Sequence of chain 43.B:
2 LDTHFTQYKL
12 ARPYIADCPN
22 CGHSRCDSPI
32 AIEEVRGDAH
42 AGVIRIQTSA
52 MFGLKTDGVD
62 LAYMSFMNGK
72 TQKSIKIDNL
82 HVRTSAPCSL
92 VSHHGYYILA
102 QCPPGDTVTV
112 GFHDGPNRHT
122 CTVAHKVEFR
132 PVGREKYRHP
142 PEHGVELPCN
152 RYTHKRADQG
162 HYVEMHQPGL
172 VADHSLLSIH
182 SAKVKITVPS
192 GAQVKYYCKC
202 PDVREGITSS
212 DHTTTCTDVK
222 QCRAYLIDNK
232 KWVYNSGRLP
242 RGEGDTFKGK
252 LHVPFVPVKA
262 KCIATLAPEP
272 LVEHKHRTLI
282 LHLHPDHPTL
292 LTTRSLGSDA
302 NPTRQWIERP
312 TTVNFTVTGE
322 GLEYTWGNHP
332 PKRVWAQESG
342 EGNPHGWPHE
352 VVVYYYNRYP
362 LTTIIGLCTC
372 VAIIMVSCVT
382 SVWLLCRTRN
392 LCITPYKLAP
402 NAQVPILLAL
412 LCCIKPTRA

The small molecule below binds the protein below.
Small molecule (SMILES): O=C(O)[C@@H]1O[C@H](O[C@H]2[C@@H](OS(=O)(=O)O)O[C@@H](O)[C@H](NS(=O)(=O)O)[C@H]2O)[C@@H](OS(=O)(=O)O)[C@H](O)[C@@H]1O

Binding-site contacts:
Ligand atom O6B contacts residue HIS94 of chain 43.B at 4.0 Å.
Ligand atom C6 contacts residue SER93 of chain 43.B at 4.0 Å.
Ligand atom O3 contacts residue ALA158 of chain 43.B at 3.0 Å (h-bond).
Ligand atom O5 contacts residue LYS156 of chain 43.B at 3.4 Å.
Ligand atom SAG contacts residue THR4 of chain 43.B at 3.9 Å.
Ligand atom C6 contacts residue HIS94 of chain 43.B at 3.9 Å.
Ligand atom OAF contacts residue THR4 of chain 43.B at 2.9 Å (h-bond).
Ligand atom O3 contacts residue ARG157 of chain 43.B at 3.3 Å (salt-bridge).
Ligand atom O6A contacts residue HIS155 of chain 43.B at 3.8 Å.
Ligand atom C2 contacts residue ALA158 of chain 43.B at 3.7 Å (hydrophobic).
Ligand atom O6B contacts residue ARG157 of chain 43.B at 3.3 Å (salt-bridge).
Ligand atom O6B contacts residue LEU62 of chain 43.B at 4.0 Å.
Ligand atom O4 contacts residue SER93 of chain 43.B at 3.0 Å (h-bond).
Ligand atom C3 contacts residue ALA158 of chain 43.B at 4.0 Å (hydrophobic).
Ligand atom C3 contacts residue ARG157 of chain 43.B at 3.7 Å.
Ligand atom O4 contacts residue HIS155 of chain 43.B at 3.5 Å (h-bond).
Ligand atom OBI contacts residue LYS156 of chain 43.B at 4.0 Å.
Ligand atom C5 contacts residue LEU62 of chain 43.B at 3.8 Å (hydrophobic).
Ligand atom O5 contacts residue ARG157 of chain 43.B at 3.8 Å.
Ligand atom O4 contacts residue LYS156 of chain 43.B at 3.5 Å.
Ligand atom O6B contacts residue LYS156 of chain 43.B at 3.3 Å.
Ligand atom C3 contacts residue LYS156 of chain 43.B at 4.0 Å.
Ligand atom OAF contacts residue ARG157 of chain 43.B at 2.8 Å (salt-bridge).
Ligand atom O6B contacts residue HIS155 of chain 43.B at 3.3 Å (h-bond).
Ligand atom SAG contacts residue ARG157 of chain 43.B at 3.6 Å (salt-bridge).
Ligand atom OAH contacts residue THR4 of chain 43.B at 3.7 Å.
Ligand atom C4 contacts residue LYS156 of chain 43.B at 4.0 Å.
Ligand atom OAH contacts residue ARG157 of chain 43.B at 3.1 Å (salt-bridge).
Ligand atom O6A contacts residue HIS94 of chain 43.B at 3.2 Å (h-bond).
Ligand atom OAH contacts residue LEU2 of chain 43.B at 2.8 Å (h-bond).
Ligand atom C6 contacts residue LEU62 of chain 43.B at 3.5 Å (hydrophobic).
Ligand atom OAH contacts residue ASP3 of chain 43.B at 4.0 Å.
Ligand atom OAF contacts residue ALA158 of chain 43.B at 3.3 Å.
Ligand atom O5B contacts residue LYS156 of chain 43.B at 3.3 Å.
Ligand atom O3 contacts residue LYS156 of chain 43.B at 3.0 Å.
Ligand atom O6A contacts residue LEU62 of chain 43.B at 3.4 Å.
Ligand atom O5 contacts residue HIS155 of chain 43.B at 3.6 Å.
Ligand atom O6A contacts residue SER93 of chain 43.B at 3.2 Å.
Ligand atom C5 contacts residue HIS155 of chain 43.B at 4.0 Å.
Ligand atom C6 contacts residue HIS155 of chain 43.B at 3.4 Å.